Sequence of chain 1.T:
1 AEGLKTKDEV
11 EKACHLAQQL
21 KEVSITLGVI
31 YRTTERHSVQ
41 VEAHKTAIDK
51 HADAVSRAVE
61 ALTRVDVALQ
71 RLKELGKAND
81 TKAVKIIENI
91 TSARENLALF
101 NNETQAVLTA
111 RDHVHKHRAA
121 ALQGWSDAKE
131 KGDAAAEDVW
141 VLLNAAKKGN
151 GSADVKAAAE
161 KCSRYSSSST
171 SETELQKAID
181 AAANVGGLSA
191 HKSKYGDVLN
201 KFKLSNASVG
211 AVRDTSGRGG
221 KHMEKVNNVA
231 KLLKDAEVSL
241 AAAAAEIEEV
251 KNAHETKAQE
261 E

Binding-site contacts:
Ligand atom C7 contacts residue ASN102 of chain 1.T at 3.8 Å.
Ligand atom C4 contacts residue ASN102 of chain 1.T at 4.3 Å.
Ligand atom C1 contacts residue ASN102 of chain 1.T at 1.4 Å.
Ligand atom C7 contacts residue GLU103 of chain 1.T at 4.2 Å.
Ligand atom O7 contacts residue ASN102 of chain 1.T at 4.3 Å.
Ligand atom O5 contacts residue ASN102 of chain 1.T at 2.4 Å (h-bond).
Ligand atom C8 contacts residue GLU103 of chain 1.T at 4.4 Å.
Ligand atom C6 contacts residue ASN102 of chain 1.T at 4.3 Å.
Ligand atom C8 contacts residue LEU99 of chain 1.T at 3.9 Å (hydrophobic).
Ligand atom C3 contacts residue ASN102 of chain 1.T at 3.8 Å.
Ligand atom C2 contacts residue ASN102 of chain 1.T at 2.5 Å.
Ligand atom C5 contacts residue ASN102 of chain 1.T at 3.7 Å.
Ligand atom N2 contacts residue ASN102 of chain 1.T at 2.8 Å (h-bond).
Ligand atom O7 contacts residue GLU103 of chain 1.T at 3.7 Å.

A protein and the small-molecule ligand that binds it are described below.
Small molecule (SMILES): CC(=O)N[C@@H]1[C@@H](O)[C@H](O)[C@@H](CO)O[C@H]1O